Sequence of chain 1.A:
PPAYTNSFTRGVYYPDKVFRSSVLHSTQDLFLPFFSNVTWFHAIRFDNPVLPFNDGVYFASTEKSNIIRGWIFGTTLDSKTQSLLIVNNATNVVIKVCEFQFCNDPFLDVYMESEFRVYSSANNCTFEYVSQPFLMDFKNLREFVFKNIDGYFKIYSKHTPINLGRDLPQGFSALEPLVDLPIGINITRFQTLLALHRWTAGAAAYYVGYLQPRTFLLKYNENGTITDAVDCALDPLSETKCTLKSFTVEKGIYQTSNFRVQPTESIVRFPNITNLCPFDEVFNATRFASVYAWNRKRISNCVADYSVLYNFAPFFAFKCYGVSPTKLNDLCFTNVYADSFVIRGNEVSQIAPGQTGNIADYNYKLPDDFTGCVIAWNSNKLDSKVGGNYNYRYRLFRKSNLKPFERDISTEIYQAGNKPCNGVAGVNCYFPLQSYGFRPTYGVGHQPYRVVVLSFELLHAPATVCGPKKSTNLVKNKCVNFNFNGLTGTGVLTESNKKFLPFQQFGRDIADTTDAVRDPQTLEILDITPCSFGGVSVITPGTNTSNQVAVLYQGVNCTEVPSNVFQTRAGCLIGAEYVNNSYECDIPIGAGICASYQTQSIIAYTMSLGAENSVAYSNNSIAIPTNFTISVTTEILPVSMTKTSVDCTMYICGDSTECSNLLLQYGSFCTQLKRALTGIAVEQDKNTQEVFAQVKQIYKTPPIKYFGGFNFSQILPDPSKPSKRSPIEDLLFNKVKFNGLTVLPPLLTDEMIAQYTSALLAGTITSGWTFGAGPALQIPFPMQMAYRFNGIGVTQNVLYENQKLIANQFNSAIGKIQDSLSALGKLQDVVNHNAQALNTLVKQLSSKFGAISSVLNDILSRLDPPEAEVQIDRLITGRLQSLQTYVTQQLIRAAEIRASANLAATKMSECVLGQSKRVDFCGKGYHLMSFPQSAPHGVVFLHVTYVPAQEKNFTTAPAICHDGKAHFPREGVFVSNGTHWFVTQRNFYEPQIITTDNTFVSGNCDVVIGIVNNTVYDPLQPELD

Sequence of chain 1.C:
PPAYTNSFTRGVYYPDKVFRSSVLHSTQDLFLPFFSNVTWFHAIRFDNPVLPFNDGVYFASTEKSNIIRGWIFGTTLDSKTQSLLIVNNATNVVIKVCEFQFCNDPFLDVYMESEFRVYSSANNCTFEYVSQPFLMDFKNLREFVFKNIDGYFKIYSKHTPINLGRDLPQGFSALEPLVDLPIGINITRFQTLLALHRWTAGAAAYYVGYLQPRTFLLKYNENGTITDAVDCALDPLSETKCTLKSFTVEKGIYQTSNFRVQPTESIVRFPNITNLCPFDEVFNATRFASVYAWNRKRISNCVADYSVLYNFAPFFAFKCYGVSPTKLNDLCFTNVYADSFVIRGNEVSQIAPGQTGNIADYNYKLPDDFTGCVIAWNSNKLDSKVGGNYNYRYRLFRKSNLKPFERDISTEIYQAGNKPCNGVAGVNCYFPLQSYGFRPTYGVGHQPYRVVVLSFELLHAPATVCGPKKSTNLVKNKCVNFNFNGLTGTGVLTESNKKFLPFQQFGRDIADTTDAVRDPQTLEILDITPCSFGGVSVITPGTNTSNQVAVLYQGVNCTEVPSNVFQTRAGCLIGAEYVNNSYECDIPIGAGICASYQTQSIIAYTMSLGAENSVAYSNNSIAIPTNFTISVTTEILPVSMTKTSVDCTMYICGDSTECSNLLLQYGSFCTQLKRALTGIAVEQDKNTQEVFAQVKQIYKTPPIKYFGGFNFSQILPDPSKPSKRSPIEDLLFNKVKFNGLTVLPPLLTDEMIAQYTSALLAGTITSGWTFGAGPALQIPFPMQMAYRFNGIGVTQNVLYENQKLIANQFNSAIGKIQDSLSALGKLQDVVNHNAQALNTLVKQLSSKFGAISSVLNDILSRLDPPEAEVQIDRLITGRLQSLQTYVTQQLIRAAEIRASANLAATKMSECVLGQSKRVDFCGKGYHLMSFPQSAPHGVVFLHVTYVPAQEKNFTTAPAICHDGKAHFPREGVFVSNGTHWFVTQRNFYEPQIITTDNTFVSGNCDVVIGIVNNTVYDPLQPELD

Binding-site contacts:
Ligand atom O4 contacts residue GLU463 of chain 1.C at 3.0 Å (salt-bridge).
Ligand atom C3 contacts residue GLU463 of chain 1.C at 2.8 Å.
Ligand atom C7 contacts residue ASN232 of chain 1.A at 3.3 Å.
Ligand atom O4 contacts residue LYS460 of chain 1.C at 4.2 Å.
Ligand atom N2 contacts residue GLU463 of chain 1.C at 4.4 Å.
Ligand atom C5 contacts residue ASN232 of chain 1.A at 3.7 Å.
Ligand atom C2 contacts residue GLU463 of chain 1.C at 4.2 Å.
Ligand atom N2 contacts residue ASN232 of chain 1.A at 2.8 Å (h-bond).
Ligand atom O5 contacts residue ASN232 of chain 1.A at 2.4 Å (h-bond).
Ligand atom O3 contacts residue GLU463 of chain 1.C at 2.2 Å (salt-bridge).
Ligand atom C3 contacts residue ASN232 of chain 1.A at 3.8 Å.
Ligand atom O7 contacts residue ASN232 of chain 1.A at 3.5 Å (h-bond).
Ligand atom C4 contacts residue ASN232 of chain 1.A at 4.2 Å.
Ligand atom O3 contacts residue ARG464 of chain 1.C at 4.2 Å.
Ligand atom C8 contacts residue ASN232 of chain 1.A at 4.4 Å.
Ligand atom C4 contacts residue GLU463 of chain 1.C at 3.5 Å.
Ligand atom C2 contacts residue ASN232 of chain 1.A at 2.4 Å.
Ligand atom C1 contacts residue ASN232 of chain 1.A at 1.4 Å.

The small molecule below binds the protein below.
Small molecule (SMILES): CC(=O)N[C@@H]1[C@@H](O)[C@H](O)[C@@H](CO)O[C@H]1O